Sequence of chain 1.A:
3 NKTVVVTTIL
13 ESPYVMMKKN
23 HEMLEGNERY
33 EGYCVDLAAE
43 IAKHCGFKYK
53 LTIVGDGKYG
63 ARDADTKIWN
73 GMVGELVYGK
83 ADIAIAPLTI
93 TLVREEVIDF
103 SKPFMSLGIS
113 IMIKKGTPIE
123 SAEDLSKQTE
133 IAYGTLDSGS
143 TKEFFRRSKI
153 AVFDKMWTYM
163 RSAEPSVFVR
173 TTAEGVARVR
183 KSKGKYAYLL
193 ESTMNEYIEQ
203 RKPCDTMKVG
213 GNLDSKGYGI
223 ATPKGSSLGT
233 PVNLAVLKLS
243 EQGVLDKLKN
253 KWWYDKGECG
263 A

Binding-site contacts:
Ligand atom C contacts residue PRO89 of chain 1.A at 4.3 Å (hydrophobic).
Ligand atom C contacts residue SER142 of chain 1.A at 3.6 Å.
Ligand atom C contacts residue ARG96 of chain 1.A at 3.6 Å.
Ligand atom OXT contacts residue PRO89 of chain 1.A at 3.6 Å (h-bond).
Ligand atom O contacts residue SER142 of chain 1.A at 2.8 Å (h-bond).
Ligand atom N contacts residue TYR61 of chain 1.A at 4.0 Å.
Ligand atom O contacts residue ARG96 of chain 1.A at 3.0 Å (salt-bridge).
Ligand atom CA contacts residue SER142 of chain 1.A at 3.5 Å.
Ligand atom OE2 contacts residue THR143 of chain 1.A at 3.0 Å (h-bond).
Ligand atom O contacts residue GLY141 of chain 1.A at 3.2 Å.
Ligand atom CD contacts residue LEU138 of chain 1.A at 4.1 Å (hydrophobic).
Ligand atom OE2 contacts residue SER142 of chain 1.A at 3.6 Å (h-bond).
Ligand atom OXT contacts residue LEU90 of chain 1.A at 3.5 Å.
Ligand atom OE2 contacts residue GLY141 of chain 1.A at 3.9 Å.
Ligand atom N contacts residue GLU193 of chain 1.A at 2.7 Å (salt-bridge).
Ligand atom CD contacts residue THR143 of chain 1.A at 3.0 Å.
Ligand atom CB contacts residue LEU138 of chain 1.A at 4.0 Å (hydrophobic).
Ligand atom CB contacts residue GLU193 of chain 1.A at 4.0 Å.
Ligand atom CB contacts residue TYR61 of chain 1.A at 3.8 Å (hydrophobic).
Ligand atom C contacts residue TYR61 of chain 1.A at 3.6 Å (hydrophobic).
Ligand atom OE2 contacts residue LEU138 of chain 1.A at 4.2 Å.
Ligand atom N contacts residue SER142 of chain 1.A at 4.3 Å.
Ligand atom N contacts residue THR91 of chain 1.A at 2.8 Å (h-bond).
Ligand atom CD contacts residue GLU193 of chain 1.A at 3.9 Å.
Ligand atom N contacts residue TYR220 of chain 1.A at 3.7 Å.
Ligand atom OXT contacts residue TYR61 of chain 1.A at 3.3 Å.
Ligand atom N contacts residue PRO89 of chain 1.A at 2.8 Å (h-bond).
Ligand atom O contacts residue TYR61 of chain 1.A at 3.5 Å.
Ligand atom OXT contacts residue THR91 of chain 1.A at 3.0 Å (h-bond).
Ligand atom OE1 contacts residue GLU193 of chain 1.A at 3.8 Å.
Ligand atom CA contacts residue GLU193 of chain 1.A at 3.2 Å.
Ligand atom CG contacts residue LEU138 of chain 1.A at 3.9 Å (hydrophobic).
Ligand atom OE1 contacts residue LEU192 of chain 1.A at 4.2 Å.
Ligand atom CA contacts residue TYR61 of chain 1.A at 4.1 Å (hydrophobic).
Ligand atom OXT contacts residue ARG96 of chain 1.A at 3.1 Å (salt-bridge).
Ligand atom C contacts residue THR91 of chain 1.A at 3.5 Å.
Ligand atom CA contacts residue THR91 of chain 1.A at 3.3 Å.
Ligand atom OE1 contacts residue THR143 of chain 1.A at 2.5 Å (h-bond).
Ligand atom CG contacts residue GLU193 of chain 1.A at 3.4 Å.
Ligand atom CA contacts residue PRO89 of chain 1.A at 4.1 Å (hydrophobic).

The protein below binds the small molecule below.
Small molecule (SMILES): N[C@@H](CCC(=O)O)C(=O)O